Binding-site contacts:
Ligand atom N2 contacts residue ASN44 of chain 1.B at 2.9 Å (h-bond).
Ligand atom C1 contacts residue ASN44 of chain 1.B at 1.5 Å.
Ligand atom C2 contacts residue ASN44 of chain 1.B at 2.5 Å.
Ligand atom C5 contacts residue ASN44 of chain 1.B at 3.7 Å.
Ligand atom C3 contacts residue ASN44 of chain 1.B at 3.8 Å.
Ligand atom C8 contacts residue ASN44 of chain 1.B at 4.3 Å.
Ligand atom O5 contacts residue ASN44 of chain 1.B at 2.4 Å (h-bond).
Ligand atom C4 contacts residue ASN44 of chain 1.B at 4.3 Å.
Ligand atom O7 contacts residue ASN44 of chain 1.B at 3.5 Å (h-bond).
Ligand atom C7 contacts residue ASN44 of chain 1.B at 3.3 Å.

Sequence of chain 1.B:
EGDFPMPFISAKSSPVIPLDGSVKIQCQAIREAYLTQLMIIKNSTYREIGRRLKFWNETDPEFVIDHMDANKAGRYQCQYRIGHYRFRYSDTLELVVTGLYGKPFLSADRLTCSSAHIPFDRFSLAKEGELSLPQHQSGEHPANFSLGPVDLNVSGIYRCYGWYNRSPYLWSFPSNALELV

This protein binds this small molecule.
Small molecule (SMILES): CC(=O)N[C@@H]1[C@@H](O)[C@H](O)[C@@H](CO)O[C@H]1O